Binding-site contacts:
Ligand atom C6 contacts residue VAL91 of chain 1.B at 4.4 Å (hydrophobic).
Ligand atom C8 contacts residue ASN93 of chain 1.B at 3.2 Å.
Ligand atom C2 contacts residue ARG96 of chain 1.B at 4.1 Å.
Ligand atom O7 contacts residue TRP92 of chain 1.B at 4.0 Å.
Ligand atom C6 contacts residue PHE107 of chain 1.B at 4.0 Å (hydrophobic).
Ligand atom O5 contacts residue PHE107 of chain 1.B at 3.6 Å.
Ligand atom C1 contacts residue TRP92 of chain 1.B at 4.1 Å (hydrophobic).
Ligand atom C2 contacts residue ASN93 of chain 1.B at 2.5 Å.
Ligand atom C3 contacts residue ASN93 of chain 1.B at 3.8 Å.
Ligand atom C5 contacts residue ASN93 of chain 1.B at 3.7 Å.
Ligand atom C7 contacts residue ASN93 of chain 1.B at 3.3 Å.
Ligand atom O5 contacts residue TRP92 of chain 1.B at 4.2 Å.
Ligand atom C1 contacts residue ASN93 of chain 1.B at 1.4 Å.
Ligand atom N2 contacts residue ASN93 of chain 1.B at 3.0 Å (h-bond).
Ligand atom C7 contacts residue ARG96 of chain 1.B at 4.4 Å.
Ligand atom O7 contacts residue ASN93 of chain 1.B at 3.0 Å (h-bond).
Ligand atom O5 contacts residue ASN93 of chain 1.B at 2.4 Å (h-bond).
Ligand atom C4 contacts residue ASN93 of chain 1.B at 4.2 Å.
Ligand atom C8 contacts residue GLY94 of chain 1.B at 4.3 Å.
Ligand atom O7 contacts residue GLY94 of chain 1.B at 4.0 Å.
Ligand atom O6 contacts residue VAL91 of chain 1.B at 3.6 Å.
Ligand atom C5 contacts residue PHE107 of chain 1.B at 4.0 Å (hydrophobic).
Ligand atom O7 contacts residue ARG96 of chain 1.B at 3.4 Å (salt-bridge).
Ligand atom C1 contacts residue PHE107 of chain 1.B at 4.2 Å (hydrophobic).
Ligand atom C2 contacts residue TRP92 of chain 1.B at 4.4 Å (hydrophobic).

A small-molecule ligand and the protein it binds are described below.
Small molecule (SMILES): CC(=O)N[C@@H]1[C@@H](O)[C@H](O)[C@@H](CO)O[C@H]1O

Sequence of chain 1.B:
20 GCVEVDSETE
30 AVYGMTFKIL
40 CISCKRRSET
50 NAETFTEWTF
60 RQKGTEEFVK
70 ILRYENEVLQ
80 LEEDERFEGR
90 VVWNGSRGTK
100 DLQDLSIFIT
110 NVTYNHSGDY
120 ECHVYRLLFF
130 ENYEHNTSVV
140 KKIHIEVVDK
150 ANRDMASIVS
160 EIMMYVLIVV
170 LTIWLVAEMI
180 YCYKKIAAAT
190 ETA